The small molecule below binds the protein below.
Small molecule (SMILES): CC(=O)N[C@@H]1[C@@H](O)[C@H](O)[C@@H](CO)O[C@H]1O

Binding-site contacts:
Ligand atom C7 contacts residue ASN360 of chain 1.B at 3.3 Å.
Ligand atom O5 contacts residue ASN360 of chain 1.B at 2.4 Å (h-bond).
Ligand atom O6 contacts residue PRO372 of chain 1.B at 4.2 Å.
Ligand atom C1 contacts residue ASN360 of chain 1.B at 1.5 Å.
Ligand atom O5 contacts residue THR362 of chain 1.B at 3.8 Å.
Ligand atom C5 contacts residue ASN360 of chain 1.B at 3.8 Å.
Ligand atom C2 contacts residue ASN360 of chain 1.B at 2.5 Å.
Ligand atom C8 contacts residue ASN360 of chain 1.B at 3.8 Å.
Ligand atom C4 contacts residue ASN360 of chain 1.B at 4.3 Å.
Ligand atom C3 contacts residue ASN360 of chain 1.B at 3.9 Å.
Ligand atom C5 contacts residue THR362 of chain 1.B at 4.5 Å.
Ligand atom O7 contacts residue ASN360 of chain 1.B at 3.4 Å (h-bond).
Ligand atom C6 contacts residue THR362 of chain 1.B at 4.0 Å.
Ligand atom N2 contacts residue ASN360 of chain 1.B at 3.0 Å (h-bond).
Ligand atom O6 contacts residue THR362 of chain 1.B at 3.1 Å (h-bond).

Sequence of chain 1.B:
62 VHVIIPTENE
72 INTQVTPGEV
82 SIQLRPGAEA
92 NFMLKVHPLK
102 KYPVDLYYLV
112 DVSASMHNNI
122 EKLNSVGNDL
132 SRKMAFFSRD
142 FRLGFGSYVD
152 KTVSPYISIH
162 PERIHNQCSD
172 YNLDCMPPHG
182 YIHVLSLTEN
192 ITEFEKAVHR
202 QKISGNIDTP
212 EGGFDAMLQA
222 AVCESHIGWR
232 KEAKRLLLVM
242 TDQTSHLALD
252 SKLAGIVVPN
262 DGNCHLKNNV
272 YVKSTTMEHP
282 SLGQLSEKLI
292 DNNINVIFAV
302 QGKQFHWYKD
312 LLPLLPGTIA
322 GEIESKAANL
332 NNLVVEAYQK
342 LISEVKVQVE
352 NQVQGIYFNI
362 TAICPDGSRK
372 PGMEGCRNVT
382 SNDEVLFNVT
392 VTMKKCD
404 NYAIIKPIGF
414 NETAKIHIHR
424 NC